Binding-site contacts:
Ligand atom O1' contacts residue LYS581 of chain 1.E at 4.3 Å.
Ligand atom C4 contacts residue SER382 of chain 1.E at 4.0 Å.
Ligand atom N4 contacts residue HH21 of chain 1.Y at 3.4 Å.
Ligand atom C4 contacts residue PRO384 of chain 1.E at 4.1 Å (hydrophobic).
Ligand atom C6 contacts residue LYS581 of chain 1.E at 4.2 Å.
Ligand atom N4 contacts residue PHE552 of chain 1.E at 3.3 Å.
Ligand atom C2 contacts residue PRO384 of chain 1.E at 4.0 Å (hydrophobic).
Ligand atom C6 contacts residue PHE348 of chain 1.E at 3.9 Å (hydrophobic).
Ligand atom C1' contacts residue PRO384 of chain 1.E at 4.3 Å (hydrophobic).
Ligand atom N4 contacts residue SER382 of chain 1.E at 3.3 Å (h-bond).
Ligand atom C3 contacts residue ALA383 of chain 1.E at 4.3 Å (hydrophobic).
Ligand atom C1' contacts residue ARG582 of chain 1.E at 3.1 Å.
Ligand atom C3 contacts residue SER382 of chain 1.E at 4.3 Å.
Ligand atom C5 contacts residue HH21 of chain 1.Y at 3.8 Å.
Ligand atom C1' contacts residue LYS581 of chain 1.E at 3.9 Å.
Ligand atom N4 contacts residue ALA383 of chain 1.E at 3.4 Å.
Ligand atom O1' contacts residue GLY551 of chain 1.E at 3.6 Å.
Ligand atom C4 contacts residue ALA383 of chain 1.E at 3.6 Å (hydrophobic).
Ligand atom C1 contacts residue GLY551 of chain 1.E at 4.5 Å.
Ligand atom C6 contacts residue PRO384 of chain 1.E at 3.7 Å (hydrophobic).
Ligand atom C1 contacts residue PRO384 of chain 1.E at 3.8 Å (hydrophobic).
Ligand atom C2 contacts residue LYS581 of chain 1.E at 4.2 Å.
Ligand atom C5 contacts residue PHE348 of chain 1.E at 3.8 Å (hydrophobic).
Ligand atom O2' contacts residue ARG582 of chain 1.E at 2.7 Å (salt-bridge).
Ligand atom C3 contacts residue PHE552 of chain 1.E at 3.6 Å (hydrophobic).
Ligand atom C1 contacts residue ARG582 of chain 1.E at 4.2 Å.
Ligand atom C3 contacts residue PRO384 of chain 1.E at 4.1 Å (hydrophobic).
Ligand atom C5 contacts residue PRO384 of chain 1.E at 3.9 Å (hydrophobic).
Ligand atom C3 contacts residue GLY551 of chain 1.E at 4.2 Å.
Ligand atom C1 contacts residue LYS581 of chain 1.E at 4.0 Å.
Ligand atom C5 contacts residue ALA383 of chain 1.E at 3.6 Å (hydrophobic).
Ligand atom O2' contacts residue LYS581 of chain 1.E at 3.4 Å.
Ligand atom C4 contacts residue PHE552 of chain 1.E at 3.8 Å (hydrophobic).
Ligand atom C2 contacts residue ARG582 of chain 1.E at 4.3 Å.
Ligand atom C6 contacts residue ALA383 of chain 1.E at 4.3 Å (hydrophobic).
Ligand atom O1' contacts residue ARG582 of chain 1.E at 2.8 Å (salt-bridge).
Ligand atom C4 contacts residue HH21 of chain 1.Y at 3.8 Å.
Ligand atom C2 contacts residue GLY551 of chain 1.E at 3.5 Å.

The small molecule below binds the protein below.
Small molecule (SMILES): Nc1ccc(C(=O)O)cc1

Sequence of chain 1.E:
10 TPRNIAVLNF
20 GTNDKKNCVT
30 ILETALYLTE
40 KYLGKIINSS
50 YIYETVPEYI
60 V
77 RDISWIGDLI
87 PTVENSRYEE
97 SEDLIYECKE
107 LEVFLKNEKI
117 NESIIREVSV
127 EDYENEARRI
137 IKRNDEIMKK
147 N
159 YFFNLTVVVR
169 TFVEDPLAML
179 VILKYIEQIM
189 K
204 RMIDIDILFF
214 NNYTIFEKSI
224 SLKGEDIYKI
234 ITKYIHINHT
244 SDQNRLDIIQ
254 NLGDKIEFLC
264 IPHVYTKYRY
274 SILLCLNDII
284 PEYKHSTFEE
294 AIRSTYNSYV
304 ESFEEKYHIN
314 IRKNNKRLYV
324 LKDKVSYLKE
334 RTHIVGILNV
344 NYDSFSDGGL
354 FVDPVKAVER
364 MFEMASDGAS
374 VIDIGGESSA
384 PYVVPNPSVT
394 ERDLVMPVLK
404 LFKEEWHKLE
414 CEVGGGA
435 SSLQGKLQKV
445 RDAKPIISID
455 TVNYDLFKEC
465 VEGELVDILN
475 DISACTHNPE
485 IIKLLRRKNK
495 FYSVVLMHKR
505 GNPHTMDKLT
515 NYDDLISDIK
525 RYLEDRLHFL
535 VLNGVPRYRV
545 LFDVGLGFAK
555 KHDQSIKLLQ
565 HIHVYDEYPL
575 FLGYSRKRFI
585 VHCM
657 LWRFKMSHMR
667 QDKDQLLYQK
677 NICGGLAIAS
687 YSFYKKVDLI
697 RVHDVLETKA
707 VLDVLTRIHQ